The protein below binds the small molecule below.
Small molecule (SMILES): CC1=C2N3[C@H]([C@H](CC(N)=O)[C@@]2(C)CCC(=O)NC[C@@H](C)O[P](=O)([O-])O[C@H]2[C@@H](O)[C@@H](n4cnc5cc(O)ccc54)O[C@@H]2CO)[C@]2(C)[N+]4=C(C(C)=C5[N+]6=C(C=C7[N+](=C1[C@@H](CCC(N)=O)C7(C)C)[Co]364)[C@@H](CCC(N)=O)[C@]5(C)CC(N)=O)[C@@H](CCC(N)=O)[C@]2(C)CC(N)=O

Sequence of chain 1.K:
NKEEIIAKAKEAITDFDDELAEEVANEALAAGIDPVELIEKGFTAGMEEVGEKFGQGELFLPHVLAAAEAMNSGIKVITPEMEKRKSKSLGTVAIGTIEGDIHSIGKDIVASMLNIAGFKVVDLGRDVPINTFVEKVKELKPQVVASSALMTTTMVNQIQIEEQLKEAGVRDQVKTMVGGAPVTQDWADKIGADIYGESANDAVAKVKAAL

Sequence of chain 1.E:
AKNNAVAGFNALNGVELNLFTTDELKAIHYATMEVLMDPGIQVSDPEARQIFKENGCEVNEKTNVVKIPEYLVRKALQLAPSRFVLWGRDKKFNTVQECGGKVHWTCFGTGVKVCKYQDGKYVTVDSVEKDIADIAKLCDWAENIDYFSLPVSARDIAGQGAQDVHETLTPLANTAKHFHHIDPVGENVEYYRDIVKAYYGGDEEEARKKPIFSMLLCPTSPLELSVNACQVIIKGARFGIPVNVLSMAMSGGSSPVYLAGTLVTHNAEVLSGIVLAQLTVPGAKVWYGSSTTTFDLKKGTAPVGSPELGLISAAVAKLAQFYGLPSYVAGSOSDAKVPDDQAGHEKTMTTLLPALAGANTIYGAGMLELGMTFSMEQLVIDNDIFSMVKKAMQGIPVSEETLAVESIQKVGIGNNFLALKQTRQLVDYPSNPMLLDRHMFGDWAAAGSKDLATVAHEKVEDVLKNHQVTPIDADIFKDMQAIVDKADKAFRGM

Binding-site contacts:
Ligand atom N45 contacts residue ILE106 of chain 1.K at 3.4 Å.
Ligand atom O8R contacts residue ALA204 of chain 1.K at 3.2 Å.
Ligand atom C3P contacts residue ILE113 of chain 1.K at 3.3 Å (hydrophobic).
Ligand atom O8R contacts residue GLY110 of chain 1.K at 3.5 Å (h-bond).
Ligand atom N33 contacts residue MET155 of chain 1.K at 3.4 Å.
Ligand atom O6R contacts residue VAL114 of chain 1.K at 2.9 Å.
Ligand atom N3B contacts residue SER152 of chain 1.K at 2.6 Å (h-bond).
Ligand atom C2B contacts residue SER152 of chain 1.K at 3.2 Å.
Ligand atom N29 contacts residue THR111 of chain 1.E at 2.9 Å (h-bond).
Ligand atom C50 contacts residue ILE109 of chain 1.K at 3.4 Å (hydrophobic).
Ligand atom N33 contacts residue THR156 of chain 1.K at 2.8 Å (h-bond).
Ligand atom N21 contacts residue HIS107 of chain 1.K at 3.1 Å (h-bond).
Ligand atom N62 contacts residue LEU371 of chain 1.E at 3.2 Å (h-bond).
Ligand atom O34 contacts residue VAL113 of chain 1.E at 3.5 Å.
Ligand atom O39 contacts residue CYS219 of chain 1.E at 3.1 Å (h-bond).
Ligand atom N29 contacts residue GLY372 of chain 1.E at 2.8 Å (h-bond).
Ligand atom C46 contacts residue MET249 of chain 1.E at 3.5 Å (hydrophobic).
Ligand atom CO contacts residue HIS107 of chain 1.K at 2.4 Å.
Ligand atom O5M contacts residue MET181 of chain 1.K at 2.8 Å (h-bond).
Ligand atom N24 contacts residue HIS107 of chain 1.K at 3.1 Å (h-bond).
Ligand atom N3B contacts residue GLY183 of chain 1.K at 3.0 Å (h-bond).
Ligand atom N23 contacts residue HIS107 of chain 1.K at 2.9 Å (h-bond).
Ligand atom C4R contacts residue GLY110 of chain 1.K at 3.4 Å.
Ligand atom O34 contacts residue SER154 of chain 1.E at 2.9 Å (h-bond).
Ligand atom O8R contacts residue VAL114 of chain 1.K at 3.0 Å.
Ligand atom O8R contacts residue ILE113 of chain 1.K at 3.4 Å.
Ligand atom C2R contacts residue GLU202 of chain 1.K at 3.4 Å.
Ligand atom O5M contacts residue SER151 of chain 1.K at 3.5 Å (h-bond).
Ligand atom N22 contacts residue HIS107 of chain 1.K at 3.2 Å (h-bond).
Ligand atom O7R contacts residue GLY184 of chain 1.K at 3.0 Å.
Ligand atom C27 contacts residue THR111 of chain 1.E at 3.2 Å.
Ligand atom O28 contacts residue THR111 of chain 1.E at 3.0 Å (h-bond).
Ligand atom N52 contacts residue ILE109 of chain 1.K at 3.3 Å.
Ligand atom C9B contacts residue GLY183 of chain 1.K at 3.4 Å.
Ligand atom CO contacts residue GOL1 of chain 1.O at 3.3 Å.
Ligand atom C4B contacts residue SER151 of chain 1.K at 2.9 Å.
Ligand atom N40 contacts residue ILE183 of chain 1.E at 3.3 Å (h-bond).
Ligand atom O44 contacts residue ILE106 of chain 1.K at 2.6 Å (h-bond).
Ligand atom O51 contacts residue ILE109 of chain 1.K at 3.1 Å.
Ligand atom C20 contacts residue HIS107 of chain 1.K at 3.4 Å.

Sequence of chain 1.B:
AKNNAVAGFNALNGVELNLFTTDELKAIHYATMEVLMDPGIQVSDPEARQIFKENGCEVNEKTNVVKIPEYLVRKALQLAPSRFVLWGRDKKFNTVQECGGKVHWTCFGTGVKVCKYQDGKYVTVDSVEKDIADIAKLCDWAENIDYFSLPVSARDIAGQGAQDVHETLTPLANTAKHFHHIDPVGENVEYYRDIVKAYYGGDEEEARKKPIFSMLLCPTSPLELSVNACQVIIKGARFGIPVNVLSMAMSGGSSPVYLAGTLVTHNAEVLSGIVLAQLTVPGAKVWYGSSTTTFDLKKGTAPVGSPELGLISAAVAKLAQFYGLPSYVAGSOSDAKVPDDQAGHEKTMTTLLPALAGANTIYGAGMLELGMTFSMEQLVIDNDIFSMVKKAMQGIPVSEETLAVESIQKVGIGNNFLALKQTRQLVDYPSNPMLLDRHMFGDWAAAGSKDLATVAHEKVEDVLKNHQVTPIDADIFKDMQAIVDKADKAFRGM